A small-molecule ligand and the protein it binds are described below.
Small molecule (SMILES): CC(C)C[C@H](NC(=O)CN)C(=O)N[C@H](C(=O)N[C@H](C(=O)NCC(=O)N[C@@H](CO)C(=O)N[C@@H](CC(C)C)C(=O)N[C@@H](CCCN=C(N)N)C(=O)NCC=O)C(C)C)[C@@H](C)O

Binding-site contacts:
Ligand atom CA contacts residue ASP258 of chain 34.A at 3.7 Å.
Ligand atom NE contacts residue ASP53 of chain 34.A at 3.7 Å.
Ligand atom CD contacts residue ARG50 of chain 34.A at 3.6 Å.
Ligand atom C contacts residue ILE39 of chain 34.A at 3.6 Å (hydrophobic).
Ligand atom N contacts residue ILE39 of chain 34.A at 3.7 Å.
Ligand atom CD2 contacts residue ARG43 of chain 34.A at 3.7 Å.
Ligand atom NH1 contacts residue THR246 of chain 34.A at 3.0 Å (h-bond).
Ligand atom N contacts residue ARG49 of chain 34.A at 3.6 Å.
Ligand atom C contacts residue ASP258 of chain 34.A at 3.6 Å.
Ligand atom CB contacts residue ASP258 of chain 34.A at 3.5 Å.
Ligand atom CA contacts residue ASP258 of chain 34.A at 3.5 Å.
Ligand atom O contacts residue ARG43 of chain 34.A at 3.0 Å (salt-bridge).
Ligand atom N contacts residue ARG49 of chain 34.A at 3.6 Å.
Ligand atom CB contacts residue ILE39 of chain 34.A at 3.6 Å (hydrophobic).
Ligand atom O contacts residue ARG43 of chain 34.A at 3.1 Å (salt-bridge).
Ligand atom O contacts residue ILE39 of chain 34.A at 3.6 Å.
Ligand atom N contacts residue ASP258 of chain 34.A at 2.8 Å (salt-bridge).
Ligand atom OG1 contacts residue MET259 of chain 34.A at 2.8 Å (h-bond).
Ligand atom CB contacts residue ARG49 of chain 34.A at 3.5 Å.
Ligand atom O contacts residue ARG49 of chain 34.A at 3.1 Å (salt-bridge).
Ligand atom CA contacts residue ARG49 of chain 34.A at 3.5 Å.
Ligand atom CB contacts residue MET259 of chain 34.A at 3.8 Å (hydrophobic).
Ligand atom C contacts residue ASP258 of chain 34.A at 3.7 Å.
Ligand atom C contacts residue ARG49 of chain 34.A at 3.4 Å.
Ligand atom CG2 contacts residue MET259 of chain 34.A at 3.7 Å (hydrophobic).
Ligand atom OG1 contacts residue ILE39 of chain 34.A at 3.5 Å.
Ligand atom CA contacts residue ASP258 of chain 34.A at 3.7 Å.
Ligand atom CD2 contacts residue ASP258 of chain 34.A at 3.5 Å.
Ligand atom CG2 contacts residue ALA42 of chain 34.A at 3.7 Å (hydrophobic).
Ligand atom CB contacts residue ASP258 of chain 34.A at 3.7 Å.
Ligand atom N contacts residue ARG49 of chain 34.A at 3.0 Å (salt-bridge).
Ligand atom OG1 contacts residue ASP258 of chain 34.A at 3.3 Å.
Ligand atom NH2 contacts residue ARG50 of chain 34.A at 3.3 Å (salt-bridge).
Ligand atom O contacts residue ARG50 of chain 34.A at 3.6 Å.
Ligand atom CB contacts residue ARG50 of chain 34.A at 3.7 Å.
Ligand atom CA contacts residue ARG50 of chain 34.A at 3.5 Å.
Ligand atom CD contacts residue LEU52 of chain 34.A at 3.5 Å (hydrophobic).
Ligand atom N contacts residue ASP258 of chain 34.A at 3.0 Å (salt-bridge).
Ligand atom N contacts residue ASP258 of chain 34.A at 2.9 Å (salt-bridge).
Ligand atom NH1 contacts residue ASP228 of chain 34.A at 2.8 Å (salt-bridge).

Sequence of chain 34.A:
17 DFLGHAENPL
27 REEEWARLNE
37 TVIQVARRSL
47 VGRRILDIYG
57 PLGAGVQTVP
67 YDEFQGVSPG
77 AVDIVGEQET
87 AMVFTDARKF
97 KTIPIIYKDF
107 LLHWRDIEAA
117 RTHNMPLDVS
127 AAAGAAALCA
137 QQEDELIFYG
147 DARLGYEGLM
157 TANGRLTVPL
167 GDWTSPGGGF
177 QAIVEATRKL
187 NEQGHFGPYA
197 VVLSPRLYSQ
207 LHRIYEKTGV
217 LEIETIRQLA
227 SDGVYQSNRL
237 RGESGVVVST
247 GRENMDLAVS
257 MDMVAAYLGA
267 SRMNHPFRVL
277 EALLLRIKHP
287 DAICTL